Sequence of chain 1.A:
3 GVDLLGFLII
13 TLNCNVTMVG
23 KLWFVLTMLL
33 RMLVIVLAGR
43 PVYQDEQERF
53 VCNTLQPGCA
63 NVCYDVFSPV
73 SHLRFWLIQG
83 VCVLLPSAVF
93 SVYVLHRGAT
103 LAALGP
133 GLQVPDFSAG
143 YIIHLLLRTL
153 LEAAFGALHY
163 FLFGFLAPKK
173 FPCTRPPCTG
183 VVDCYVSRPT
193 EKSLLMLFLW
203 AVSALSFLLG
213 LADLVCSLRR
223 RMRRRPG

Sequence of chain 1.E:
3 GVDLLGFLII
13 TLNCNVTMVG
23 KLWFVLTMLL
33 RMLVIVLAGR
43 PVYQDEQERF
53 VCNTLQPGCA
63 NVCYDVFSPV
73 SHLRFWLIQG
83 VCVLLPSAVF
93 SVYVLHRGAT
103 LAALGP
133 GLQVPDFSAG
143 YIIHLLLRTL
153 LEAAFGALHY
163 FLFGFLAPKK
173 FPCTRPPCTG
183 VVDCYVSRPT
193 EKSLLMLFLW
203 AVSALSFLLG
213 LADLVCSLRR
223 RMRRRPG

Binding-site contacts:
Ligand atom C19 contacts residue CLR1 of chain 1.O at 3.7 Å.
Ligand atom C6 contacts residue CLR1 of chain 1.O at 3.7 Å.
Ligand atom C4 contacts residue CLR1 of chain 1.HA at 4.3 Å.
Ligand atom C26 contacts residue VAL72 of chain 1.E at 3.8 Å (hydrophobic).
Ligand atom C5 contacts residue CLR1 of chain 1.O at 3.6 Å.
Ligand atom C24 contacts residue LEU196 of chain 1.A at 4.2 Å (hydrophobic).
Ligand atom C21 contacts residue ILE80 of chain 1.E at 4.4 Å (hydrophobic).
Ligand atom C6 contacts residue CLR1 of chain 1.HA at 4.5 Å.
Ligand atom C25 contacts residue VAL72 of chain 1.E at 4.4 Å (hydrophobic).
Ligand atom C4 contacts residue CLR1 of chain 1.O at 3.8 Å.
Ligand atom C21 contacts residue PHE77 of chain 1.E at 4.5 Å (hydrophobic).
Ligand atom C7 contacts residue CLR1 of chain 1.HA at 4.3 Å.
Ligand atom C27 contacts residue ARG76 of chain 1.E at 4.3 Å.
Ligand atom C27 contacts residue LEU197 of chain 1.A at 3.7 Å (hydrophobic).
Ligand atom C16 contacts residue CLR1 of chain 1.O at 4.2 Å.
Ligand atom C14 contacts residue CLR1 of chain 1.O at 4.3 Å.
Ligand atom C22 contacts residue CLR1 of chain 1.O at 4.4 Å.
Ligand atom C27 contacts residue ILE80 of chain 1.E at 3.7 Å (hydrophobic).
Ligand atom C15 contacts residue CLR1 of chain 1.O at 3.6 Å.
Ligand atom C26 contacts residue GLU193 of chain 1.A at 4.1 Å.
Ligand atom C10 contacts residue CLR1 of chain 1.O at 4.2 Å.
Ligand atom C8 contacts residue CLR1 of chain 1.O at 4.3 Å.
Ligand atom C18 contacts residue CLR1 of chain 1.O at 3.8 Å.
Ligand atom C25 contacts residue ARG76 of chain 1.E at 4.3 Å.
Ligand atom C7 contacts residue CLR1 of chain 1.O at 4.2 Å.
Ligand atom C18 contacts residue LEU196 of chain 1.A at 4.5 Å (hydrophobic).
Ligand atom C26 contacts residue ARG76 of chain 1.E at 4.3 Å.
Ligand atom C23 contacts residue ILE80 of chain 1.E at 4.4 Å (hydrophobic).
Ligand atom C23 contacts residue PHE200 of chain 1.A at 4.4 Å (hydrophobic).

A small-molecule ligand and the protein it binds are described below.
Small molecule (SMILES): CC(C)CCC[C@@H](C)[C@H]1CC[C@H]2[C@@H]3CC=C4C[C@@H](O)CC[C@]4(C)[C@H]3CC[C@]12C